Binding-site contacts:
Ligand atom C7 contacts residue ARG231 of chain 1.F at 3.8 Å.
Ligand atom C3 contacts residue ASN233 of chain 1.F at 3.8 Å.
Ligand atom N2 contacts residue ASN233 of chain 1.F at 2.9 Å (h-bond).
Ligand atom O5 contacts residue ARG186 of chain 1.F at 3.5 Å (salt-bridge).
Ligand atom C1 contacts residue ASN233 of chain 1.F at 1.4 Å.
Ligand atom C5 contacts residue ASN233 of chain 1.F at 3.7 Å.
Ligand atom C8 contacts residue ARG231 of chain 1.F at 3.2 Å.
Ligand atom N2 contacts residue ARG231 of chain 1.F at 3.4 Å (salt-bridge).
Ligand atom C7 contacts residue ASN233 of chain 1.F at 3.6 Å.
Ligand atom C4 contacts residue ASN233 of chain 1.F at 4.2 Å.
Ligand atom C2 contacts residue ASN233 of chain 1.F at 2.4 Å.
Ligand atom C1 contacts residue ARG186 of chain 1.F at 3.8 Å.
Ligand atom O6 contacts residue ARG186 of chain 1.F at 4.2 Å.
Ligand atom O5 contacts residue ASN233 of chain 1.F at 2.4 Å (h-bond).
Ligand atom O7 contacts residue ASN233 of chain 1.F at 4.0 Å.

A small-molecule ligand and the protein it binds are described below.
Small molecule (SMILES): CC(=O)N[C@@H]1[C@@H](O)[C@H](O)[C@@H](CO)O[C@H]1O

Sequence of chain 1.F:
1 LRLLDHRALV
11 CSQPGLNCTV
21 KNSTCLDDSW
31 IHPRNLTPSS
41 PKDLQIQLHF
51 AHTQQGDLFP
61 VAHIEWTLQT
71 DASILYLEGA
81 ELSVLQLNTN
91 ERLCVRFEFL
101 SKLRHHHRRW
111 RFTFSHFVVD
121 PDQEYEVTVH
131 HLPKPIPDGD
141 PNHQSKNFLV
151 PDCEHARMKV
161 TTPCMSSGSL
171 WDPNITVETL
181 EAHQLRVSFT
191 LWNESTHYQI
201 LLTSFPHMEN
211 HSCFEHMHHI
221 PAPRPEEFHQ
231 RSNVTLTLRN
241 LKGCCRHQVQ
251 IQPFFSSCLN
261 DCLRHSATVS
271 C